Binding-site contacts:
Ligand atom N4 contacts residue ASP35 of chain 1.B at 2.6 Å (salt-bridge).
Ligand atom N7 contacts residue TYR109 of chain 1.B at 3.2 Å (h-bond).
Ligand atom C23 contacts residue LEU36 of chain 1.B at 3.8 Å (hydrophobic).
Ligand atom C16 contacts residue LEU58 of chain 1.B at 3.7 Å (hydrophobic).
Ligand atom C24 contacts residue LYS40 of chain 1.B at 3.6 Å.
Ligand atom N2 contacts residue ILE13 of chain 1.B at 3.3 Å (h-bond).
Ligand atom N7 contacts residue ILE13 of chain 1.B at 2.8 Å (h-bond).
Ligand atom C24 contacts residue LEU65 of chain 1.B at 3.8 Å (hydrophobic).
Ligand atom C6 contacts residue NAP1 of chain 1.F at 3.4 Å.
Ligand atom N8 contacts residue TRP14 of chain 1.B at 3.4 Å.
Ligand atom O15 contacts residue LEU58 of chain 1.B at 3.6 Å.
Ligand atom C24 contacts residue ARG68 of chain 1.B at 3.4 Å.
Ligand atom N7 contacts residue ILE103 of chain 1.B at 2.8 Å (h-bond).
Ligand atom O25 contacts residue LYS40 of chain 1.B at 3.3 Å.
Ligand atom O11 contacts residue NAP1 of chain 1.F at 3.4 Å.
Ligand atom C5 contacts residue ASP35 of chain 1.B at 3.5 Å.
Ligand atom O26 contacts residue ARG68 of chain 1.B at 2.8 Å (salt-bridge).
Ligand atom C1 contacts residue PHE39 of chain 1.B at 3.5 Å (hydrophobic).
Ligand atom C22 contacts residue LEU36 of chain 1.B at 3.8 Å (hydrophobic).
Ligand atom N7 contacts residue PHE39 of chain 1.B at 3.7 Å.
Ligand atom N8 contacts residue ASP35 of chain 1.B at 3.1 Å (salt-bridge).
Ligand atom C12 contacts residue PHE39 of chain 1.B at 3.5 Å (hydrophobic).
Ligand atom N7 contacts residue NAP1 of chain 1.F at 3.5 Å (h-bond).
Ligand atom C1 contacts residue ILE13 of chain 1.B at 3.5 Å (hydrophobic).
Ligand atom N2 contacts residue PHE39 of chain 1.B at 3.5 Å.
Ligand atom O26 contacts residue PHE39 of chain 1.B at 3.1 Å.
Ligand atom C9 contacts residue ILE28 of chain 1.B at 3.6 Å (hydrophobic).
Ligand atom O26 contacts residue LYS40 of chain 1.B at 3.5 Å.
Ligand atom C3 contacts residue ASP35 of chain 1.B at 3.5 Å.
Ligand atom C1 contacts residue NAP1 of chain 1.F at 3.2 Å.
Ligand atom C19 contacts residue PRO59 of chain 1.B at 3.8 Å (hydrophobic).
Ligand atom N8 contacts residue ALA15 of chain 1.B at 3.7 Å.
Ligand atom C3 contacts residue ALA15 of chain 1.B at 3.7 Å (hydrophobic).
Ligand atom C14 contacts residue LEU58 of chain 1.B at 3.6 Å (hydrophobic).
Ligand atom O25 contacts residue ARG68 of chain 1.B at 2.8 Å (salt-bridge).
Ligand atom N2 contacts residue TRP14 of chain 1.B at 3.2 Å.
Ligand atom C10 contacts residue ASP35 of chain 1.B at 3.4 Å.
Ligand atom C9 contacts residue ASP35 of chain 1.B at 3.5 Å.
Ligand atom C3 contacts residue TRP14 of chain 1.B at 3.7 Å (hydrophobic).
Ligand atom N2 contacts residue NAP1 of chain 1.F at 3.5 Å (h-bond).

Sequence of chain 1.B:
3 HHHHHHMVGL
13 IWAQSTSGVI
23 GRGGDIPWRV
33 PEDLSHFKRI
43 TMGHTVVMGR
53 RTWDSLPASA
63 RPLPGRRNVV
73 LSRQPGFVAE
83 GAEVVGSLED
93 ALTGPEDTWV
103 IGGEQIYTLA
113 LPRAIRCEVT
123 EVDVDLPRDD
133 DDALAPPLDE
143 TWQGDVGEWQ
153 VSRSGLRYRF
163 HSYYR

The protein below binds the small molecule below.
Small molecule (SMILES): CCc1nc(N)nc(N)c1OCCCOc1ccccc1CCC(=O)O